Binding-site contacts:
Ligand atom N2 contacts residue ASN124 of chain 1.C at 3.1 Å (h-bond).
Ligand atom O5 contacts residue THR131 of chain 1.C at 4.1 Å.
Ligand atom C4 contacts residue ASN124 of chain 1.C at 4.3 Å.
Ligand atom C3 contacts residue ASN124 of chain 1.C at 3.9 Å.
Ligand atom C8 contacts residue PRO201 of chain 1.C at 4.3 Å (hydrophobic).
Ligand atom O7 contacts residue ASN124 of chain 1.C at 2.9 Å (h-bond).
Ligand atom O6 contacts residue PRO201 of chain 1.C at 3.9 Å.
Ligand atom C8 contacts residue THR126 of chain 1.C at 3.6 Å.
Ligand atom C5 contacts residue ASN124 of chain 1.C at 3.6 Å.
Ligand atom C1 contacts residue PRO201 of chain 1.C at 4.0 Å (hydrophobic).
Ligand atom C1 contacts residue THR131 of chain 1.C at 3.8 Å.
Ligand atom N2 contacts residue THR131 of chain 1.C at 4.2 Å.
Ligand atom C7 contacts residue ASN124 of chain 1.C at 3.2 Å.
Ligand atom C8 contacts residue THR129 of chain 1.C at 4.4 Å.
Ligand atom O2 contacts residue PRO201 of chain 1.C at 3.3 Å.
Ligand atom O5 contacts residue ASN124 of chain 1.C at 2.3 Å (h-bond).
Ligand atom C5 contacts residue THR131 of chain 1.C at 4.0 Å.
Ligand atom C8 contacts residue ASN124 of chain 1.C at 4.0 Å.
Ligand atom C3 contacts residue THR203 of chain 1.C at 4.5 Å.
Ligand atom C6 contacts residue PRO201 of chain 1.C at 3.9 Å (hydrophobic).
Ligand atom C2 contacts residue THR131 of chain 1.C at 4.4 Å.
Ligand atom C2 contacts residue ASN124 of chain 1.C at 2.6 Å.
Ligand atom C1 contacts residue ASN124 of chain 1.C at 1.5 Å.
Ligand atom C2 contacts residue PRO201 of chain 1.C at 4.2 Å (hydrophobic).

Sequence of chain 1.C:
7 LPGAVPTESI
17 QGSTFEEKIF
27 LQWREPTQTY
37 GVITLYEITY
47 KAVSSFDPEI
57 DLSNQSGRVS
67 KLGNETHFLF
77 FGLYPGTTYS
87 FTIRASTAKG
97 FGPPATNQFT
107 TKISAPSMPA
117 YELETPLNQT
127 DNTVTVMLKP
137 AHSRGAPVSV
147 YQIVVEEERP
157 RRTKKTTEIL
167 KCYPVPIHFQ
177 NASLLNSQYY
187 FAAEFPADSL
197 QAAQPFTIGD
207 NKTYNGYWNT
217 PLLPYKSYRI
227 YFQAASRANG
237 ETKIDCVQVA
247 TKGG

A small-molecule ligand and the protein it binds are described below.
Small molecule (SMILES): CC(=O)N[C@H]1[C@H](O[C@H]2[C@H](O)[C@@H](NC(C)=O)CO[C@@H]2CO[C@@H]2O[C@@H](C)[C@@H](O)[C@@H](O)[C@@H]2O)O[C@H](CO)[C@@H](O)[C@@H]1O